Binding-site contacts:
Ligand atom CD1 contacts residue VAL67 of chain 1.A at 3.5 Å (hydrophobic).
Ligand atom CB contacts residue THR143 of chain 1.A at 3.5 Å.
Ligand atom CB contacts residue GLN155 of chain 1.A at 3.5 Å.
Ligand atom N contacts residue TYR99 of chain 1.A at 3.0 Å (h-bond).
Ligand atom CG1 contacts residue GLN155 of chain 1.A at 3.5 Å.
Ligand atom N contacts residue LYS66 of chain 1.A at 3.6 Å (salt-bridge).
Ligand atom CD2 contacts residue TYR99 of chain 1.A at 3.5 Å (hydrophobic).
Ligand atom O contacts residue HIS70 of chain 1.A at 3.3 Å (h-bond).
Ligand atom N contacts residue GLN155 of chain 1.A at 3.0 Å (h-bond).
Ligand atom CB contacts residue TYR99 of chain 1.A at 3.5 Å (hydrophobic).
Ligand atom O contacts residue TYR84 of chain 1.A at 2.9 Å (h-bond).
Ligand atom O contacts residue VAL152 of chain 1.A at 3.4 Å.
Ligand atom O contacts residue TYR7 of chain 1.A at 3.4 Å.
Ligand atom O contacts residue TRP147 of chain 1.A at 3.4 Å.
Ligand atom C contacts residue TYR7 of chain 1.A at 3.2 Å (hydrophobic).
Ligand atom OE1 contacts residue TRP167 of chain 1.A at 3.0 Å.
Ligand atom N contacts residue TYR7 of chain 1.A at 3.0 Å (h-bond).
Ligand atom O contacts residue TYR159 of chain 1.A at 2.7 Å (h-bond).
Ligand atom O contacts residue LYS66 of chain 1.A at 2.9 Å (salt-bridge).
Ligand atom CG contacts residue GLU63 of chain 1.A at 3.1 Å.
Ligand atom O contacts residue TRP147 of chain 1.A at 3.0 Å (h-bond).
Ligand atom CD2 contacts residue TYR7 of chain 1.A at 3.5 Å (hydrophobic).
Ligand atom CB contacts residue ASP77 of chain 1.A at 3.3 Å.
Ligand atom CA contacts residue TYR159 of chain 1.A at 3.4 Å (hydrophobic).
Ligand atom CD contacts residue TRP167 of chain 1.A at 3.3 Å (hydrophobic).
Ligand atom N contacts residue ASP77 of chain 1.A at 3.0 Å (salt-bridge).
Ligand atom CD contacts residue GLU63 of chain 1.A at 3.3 Å.
Ligand atom CG contacts residue GLU63 of chain 1.A at 3.5 Å.
Ligand atom CA contacts residue ASP77 of chain 1.A at 3.2 Å.
Ligand atom CD1 contacts residue GLN155 of chain 1.A at 3.3 Å.
Ligand atom OXT contacts residue LYS146 of chain 1.A at 3.0 Å (salt-bridge).
Ligand atom N contacts residue TYR159 of chain 1.A at 3.5 Å.
Ligand atom OE2 contacts residue LYS66 of chain 1.A at 3.2 Å (salt-bridge).
Ligand atom CA contacts residue TYR7 of chain 1.A at 3.2 Å (hydrophobic).
Ligand atom N contacts residue GLU63 of chain 1.A at 2.9 Å (salt-bridge).
Ligand atom CD1 contacts residue ALA150 of chain 1.A at 3.5 Å (hydrophobic).
Ligand atom CA contacts residue GLU63 of chain 1.A at 3.4 Å.
Ligand atom N contacts residue TYR171 of chain 1.A at 2.8 Å (h-bond).
Ligand atom O contacts residue THR143 of chain 1.A at 2.7 Å (h-bond).
Ligand atom CD1 contacts residue MET45 of chain 1.A at 3.5 Å (hydrophobic).

A small-molecule ligand and the protein it binds are described below.
Small molecule (SMILES): CC[C@H](C)[C@H](NC(=O)CNC(=O)[C@@H](NC(=O)[C@H](C)NC(=O)[C@H](C)NC(=O)[C@H](CC(C)C)NC(=O)[C@@H](N)CCC(=O)O)[C@@H](C)CC)C(=O)N[C@@H](CC(C)C)C(=O)N[C@H](C(=O)N[C@H](C(=O)O)C(C)C)[C@@H](C)O

Sequence of chain 1.A:
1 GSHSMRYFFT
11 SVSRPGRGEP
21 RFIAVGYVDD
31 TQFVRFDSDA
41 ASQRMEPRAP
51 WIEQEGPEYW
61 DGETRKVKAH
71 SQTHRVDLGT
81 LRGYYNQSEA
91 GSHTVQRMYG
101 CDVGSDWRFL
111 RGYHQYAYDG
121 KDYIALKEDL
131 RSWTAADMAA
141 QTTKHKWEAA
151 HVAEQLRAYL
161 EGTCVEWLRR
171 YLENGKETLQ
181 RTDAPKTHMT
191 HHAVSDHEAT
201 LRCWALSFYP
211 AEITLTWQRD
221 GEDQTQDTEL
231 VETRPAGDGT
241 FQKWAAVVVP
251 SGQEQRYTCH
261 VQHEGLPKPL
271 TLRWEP